A protein and the small-molecule ligand that binds it are described below.
Small molecule (SMILES): CC[C@H](/C=C(/C)[C@@H]1C[C@@H](OC)C[C@H](O)C(C)(C)[C@@]2(O)O[C@@H](C[C@@H](OC)[C@H](O)C(=O)O1)C[C@@H](OC)[C@H]2O)CO

Sequence of chain 2.B:
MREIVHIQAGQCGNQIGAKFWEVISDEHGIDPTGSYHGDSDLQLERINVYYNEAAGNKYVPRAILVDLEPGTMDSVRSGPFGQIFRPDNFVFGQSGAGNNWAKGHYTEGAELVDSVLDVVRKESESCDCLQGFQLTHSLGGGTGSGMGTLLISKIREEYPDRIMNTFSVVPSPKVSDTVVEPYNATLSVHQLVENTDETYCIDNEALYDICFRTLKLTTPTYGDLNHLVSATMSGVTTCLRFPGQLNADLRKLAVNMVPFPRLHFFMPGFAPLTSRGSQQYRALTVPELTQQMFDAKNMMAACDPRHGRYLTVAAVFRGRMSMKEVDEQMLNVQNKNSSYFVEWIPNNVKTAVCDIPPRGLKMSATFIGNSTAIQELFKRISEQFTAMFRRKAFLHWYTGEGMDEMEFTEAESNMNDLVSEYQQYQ

Binding-site contacts:
Ligand atom C9 contacts residue ASP295 of chain 2.B at 3.6 Å.
Ligand atom C3 contacts residue ASP295 of chain 2.B at 3.3 Å.
Ligand atom O2 contacts residue ARG306 of chain 2.B at 3.0 Å (salt-bridge).
Ligand atom O1 contacts residue ALA296 of chain 2.B at 3.0 Å (h-bond).
Ligand atom C4 contacts residue ARG306 of chain 2.B at 3.2 Å.
Ligand atom C3 contacts residue ARG306 of chain 2.B at 3.0 Å.
Ligand atom O9 contacts residue ASP295 of chain 2.B at 3.5 Å (salt-bridge).
Ligand atom C2 contacts residue ARG306 of chain 2.B at 3.5 Å.
Ligand atom C27 contacts residue PHE341 of chain 2.B at 3.5 Å (hydrophobic).
Ligand atom O24 contacts residue TYR310 of chain 2.B at 3.2 Å (h-bond).
Ligand atom C7 contacts residue ASP295 of chain 2.B at 3.6 Å.
Ligand atom C27 contacts residue VAL333 of chain 2.B at 3.9 Å (hydrophobic).
Ligand atom O2 contacts residue ALA296 of chain 2.B at 3.5 Å (h-bond).
Ligand atom C24 contacts residue TYR310 of chain 2.B at 3.8 Å (hydrophobic).
Ligand atom C1 contacts residue ASP295 of chain 2.B at 2.5 Å.
Ligand atom C27 contacts residue PHE294 of chain 2.B at 3.9 Å (hydrophobic).
Ligand atom C16 contacts residue ARG306 of chain 2.B at 2.6 Å.
Ligand atom C4 contacts residue LYS297 of chain 2.B at 2.9 Å.
Ligand atom C7 contacts residue LYS297 of chain 2.B at 3.3 Å.
Ligand atom O2 contacts residue LYS297 of chain 2.B at 3.5 Å (salt-bridge).
Ligand atom C23 contacts residue PHE294 of chain 2.B at 3.5 Å (hydrophobic).
Ligand atom O1 contacts residue ASP295 of chain 2.B at 2.7 Å (salt-bridge).
Ligand atom O1 contacts residue PHE294 of chain 2.B at 3.5 Å (h-bond).
Ligand atom C25 contacts residue ARG306 of chain 2.B at 3.5 Å.
Ligand atom C24 contacts residue PHE294 of chain 2.B at 3.2 Å (hydrophobic).
Ligand atom O2 contacts residue ASP295 of chain 2.B at 1.6 Å (salt-bridge).
Ligand atom C26 contacts residue PHE294 of chain 2.B at 3.8 Å (hydrophobic).
Ligand atom C5 contacts residue LYS297 of chain 2.B at 2.7 Å.
Ligand atom C2 contacts residue ASP295 of chain 2.B at 1.9 Å.
Ligand atom C20 contacts residue PHE294 of chain 2.B at 3.9 Å (hydrophobic).
Ligand atom C4 contacts residue ASP295 of chain 2.B at 3.7 Å.
Ligand atom C6 contacts residue LYS297 of chain 2.B at 2.4 Å.
Ligand atom O15 contacts residue ASP295 of chain 2.B at 3.6 Å.
Ligand atom C5 contacts residue ASP295 of chain 2.B at 3.0 Å.
Ligand atom O91 contacts residue ASP295 of chain 2.B at 2.6 Å (salt-bridge).
Ligand atom C1 contacts residue ALA296 of chain 2.B at 3.9 Å (hydrophobic).
Ligand atom C26 contacts residue TYR310 of chain 2.B at 3.8 Å (hydrophobic).
Ligand atom O24 contacts residue PHE294 of chain 2.B at 2.5 Å (h-bond).
Ligand atom C6 contacts residue ASP295 of chain 2.B at 3.7 Å.
Ligand atom O3 contacts residue ARG306 of chain 2.B at 2.1 Å (salt-bridge).